The small molecule below binds the protein below.
Small molecule (SMILES): O=C([O-])C(=O)[O-]

Sequence of chain 1.A:
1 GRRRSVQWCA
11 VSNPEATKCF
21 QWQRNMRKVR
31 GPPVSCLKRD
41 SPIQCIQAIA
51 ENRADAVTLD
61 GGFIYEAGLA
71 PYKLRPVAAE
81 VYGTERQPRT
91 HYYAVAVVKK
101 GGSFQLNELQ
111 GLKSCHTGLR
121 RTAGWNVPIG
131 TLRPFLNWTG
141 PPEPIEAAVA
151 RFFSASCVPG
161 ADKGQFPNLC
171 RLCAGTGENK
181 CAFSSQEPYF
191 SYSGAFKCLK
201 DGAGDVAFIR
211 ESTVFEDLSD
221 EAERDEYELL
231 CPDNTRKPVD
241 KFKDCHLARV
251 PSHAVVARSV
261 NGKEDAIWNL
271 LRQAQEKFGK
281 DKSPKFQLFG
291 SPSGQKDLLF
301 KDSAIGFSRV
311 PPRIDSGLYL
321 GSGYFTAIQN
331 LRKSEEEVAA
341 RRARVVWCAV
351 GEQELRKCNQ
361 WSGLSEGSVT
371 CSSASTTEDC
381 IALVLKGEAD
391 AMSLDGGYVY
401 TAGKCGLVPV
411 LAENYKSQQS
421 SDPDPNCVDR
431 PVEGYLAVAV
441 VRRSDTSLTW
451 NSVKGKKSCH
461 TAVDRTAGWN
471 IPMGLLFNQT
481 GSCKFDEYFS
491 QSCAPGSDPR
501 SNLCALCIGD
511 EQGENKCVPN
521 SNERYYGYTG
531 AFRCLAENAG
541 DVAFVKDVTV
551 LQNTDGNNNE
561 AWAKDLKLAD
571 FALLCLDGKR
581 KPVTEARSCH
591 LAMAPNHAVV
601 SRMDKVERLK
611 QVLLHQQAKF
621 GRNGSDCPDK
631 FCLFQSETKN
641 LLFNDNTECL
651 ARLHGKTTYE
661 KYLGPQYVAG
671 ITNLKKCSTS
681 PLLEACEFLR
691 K

Binding-site contacts:
Ligand atom O3 contacts residue ALA467 of chain 1.A at 3.4 Å (h-bond).
Ligand atom C2 contacts residue ASP395 of chain 1.A at 3.4 Å.
Ligand atom O3 contacts residue TYR528 of chain 1.A at 3.9 Å.
Ligand atom O1 contacts residue ARG465 of chain 1.A at 3.9 Å.
Ligand atom O3 contacts residue THR461 of chain 1.A at 2.5 Å (h-bond).
Ligand atom O4 contacts residue ARG465 of chain 1.A at 2.8 Å (salt-bridge).
Ligand atom C1 contacts residue GLY468 of chain 1.A at 3.8 Å.
Ligand atom O1 contacts residue ASP395 of chain 1.A at 2.8 Å (salt-bridge).
Ligand atom C1 contacts residue ALA467 of chain 1.A at 3.5 Å (hydrophobic).
Ligand atom O2 contacts residue ASP395 of chain 1.A at 2.8 Å (salt-bridge).
Ligand atom O2 contacts residue CU1 of chain 1.D at 1.9 Å.
Ligand atom C1 contacts residue THR461 of chain 1.A at 3.4 Å.
Ligand atom O2 contacts residue HIS597 of chain 1.A at 2.8 Å.
Ligand atom O4 contacts residue THR461 of chain 1.A at 2.8 Å (h-bond).
Ligand atom C1 contacts residue ASP395 of chain 1.A at 3.3 Å.
Ligand atom C1 contacts residue CU1 of chain 1.D at 2.7 Å.
Ligand atom O4 contacts residue TYR528 of chain 1.A at 4.1 Å.
Ligand atom O3 contacts residue GLY468 of chain 1.A at 2.8 Å (h-bond).
Ligand atom O1 contacts residue TYR435 of chain 1.A at 3.0 Å (h-bond).
Ligand atom O1 contacts residue HIS597 of chain 1.A at 4.1 Å.
Ligand atom C2 contacts residue TYR528 of chain 1.A at 3.6 Å (hydrophobic).
Ligand atom O1 contacts residue THR466 of chain 1.A at 3.7 Å.
Ligand atom C2 contacts residue HIS597 of chain 1.A at 4.0 Å.
Ligand atom O2 contacts residue ARG465 of chain 1.A at 3.2 Å (salt-bridge).
Ligand atom O2 contacts residue TYR528 of chain 1.A at 3.1 Å (h-bond).
Ligand atom O4 contacts residue CU1 of chain 1.D at 4.0 Å.
Ligand atom C1 contacts residue ARG465 of chain 1.A at 3.3 Å.
Ligand atom O1 contacts residue CU1 of chain 1.D at 2.0 Å.
Ligand atom C2 contacts residue CU1 of chain 1.D at 2.7 Å.
Ligand atom O3 contacts residue ARG465 of chain 1.A at 3.3 Å.
Ligand atom C1 contacts residue TYR528 of chain 1.A at 3.6 Å (hydrophobic).
Ligand atom C2 contacts residue ARG465 of chain 1.A at 3.2 Å.
Ligand atom C2 contacts residue THR461 of chain 1.A at 3.6 Å.
Ligand atom C1 contacts residue TYR435 of chain 1.A at 4.1 Å (hydrophobic).
Ligand atom O3 contacts residue CU1 of chain 1.D at 4.0 Å.
Ligand atom O1 contacts residue ALA467 of chain 1.A at 3.0 Å (h-bond).
Ligand atom O1 contacts residue GLY468 of chain 1.A at 4.2 Å.
Ligand atom O1 contacts residue TYR528 of chain 1.A at 3.3 Å (h-bond).
Ligand atom C1 contacts residue THR466 of chain 1.A at 4.1 Å.
Ligand atom O2 contacts residue TYR435 of chain 1.A at 3.9 Å.